Binding-site contacts:
Ligand atom N1 contacts residue ASP120 of chain 1.B at 2.8 Å (salt-bridge).
Ligand atom O2' contacts residue VAL30 of chain 1.B at 2.8 Å (h-bond).
Ligand atom O2G contacts residue MG1 of chain 1.I at 2.1 Å.
Ligand atom O6 contacts residue ASN117 of chain 1.B at 3.3 Å (h-bond).
Ligand atom C3' contacts residue ASP31 of chain 1.B at 3.5 Å.
Ligand atom O1A contacts residue SER18 of chain 1.B at 3.4 Å (h-bond).
Ligand atom N7 contacts residue ASN117 of chain 1.B at 3.1 Å (h-bond).
Ligand atom O2G contacts residue PRO35 of chain 1.B at 3.4 Å (h-bond).
Ligand atom O3G contacts residue ASP13 of chain 1.B at 2.7 Å (salt-bridge).
Ligand atom O3G contacts residue PRO35 of chain 1.B at 3.3 Å.
Ligand atom O1B contacts residue LYS17 of chain 1.B at 2.8 Å (salt-bridge).
Ligand atom O4' contacts residue LYS118 of chain 1.B at 3.2 Å (salt-bridge).
Ligand atom C8 contacts residue ALA19 of chain 1.B at 3.5 Å (hydrophobic).
Ligand atom O1A contacts residue GLY16 of chain 1.B at 3.4 Å.
Ligand atom O1B contacts residue GLY14 of chain 1.B at 3.5 Å (h-bond).
Ligand atom O3' contacts residue ASP31 of chain 1.B at 2.7 Å (salt-bridge).
Ligand atom O2B contacts residue LYS17 of chain 1.B at 3.6 Å (salt-bridge).
Ligand atom O6 contacts residue LYS118 of chain 1.B at 3.4 Å.
Ligand atom N2 contacts residue ASP120 of chain 1.B at 2.9 Å (salt-bridge).
Ligand atom O1G contacts residue LYS17 of chain 1.B at 2.8 Å (salt-bridge).
Ligand atom C3B contacts residue GLY14 of chain 1.B at 3.4 Å.
Ligand atom O2B contacts residue SER18 of chain 1.B at 2.9 Å (h-bond).
Ligand atom PG contacts residue MG1 of chain 1.I at 3.3 Å.
Ligand atom O1B contacts residue VAL15 of chain 1.B at 3.3 Å (h-bond).
Ligand atom C6 contacts residue ASP120 of chain 1.B at 3.5 Å.
Ligand atom PB contacts residue MG1 of chain 1.I at 3.3 Å.
Ligand atom O6 contacts residue LYS148 of chain 1.B at 3.5 Å (salt-bridge).
Ligand atom O6 contacts residue ALA147 of chain 1.B at 2.8 Å (h-bond).
Ligand atom O1G contacts residue GLY14 of chain 1.B at 3.6 Å (h-bond).
Ligand atom O3A contacts residue GLY16 of chain 1.B at 3.1 Å (h-bond).
Ligand atom O1A contacts residue ALA19 of chain 1.B at 2.7 Å (h-bond).
Ligand atom O1B contacts residue GLY16 of chain 1.B at 3.1 Å (h-bond).
Ligand atom N2 contacts residue LEU121 of chain 1.B at 3.5 Å.
Ligand atom O1G contacts residue ASP13 of chain 1.B at 3.4 Å (salt-bridge).
Ligand atom O6 contacts residue ASP120 of chain 1.B at 3.5 Å (salt-bridge).
Ligand atom O2B contacts residue MG1 of chain 1.I at 2.1 Å.
Ligand atom C3B contacts residue MG1 of chain 1.I at 3.5 Å.
Ligand atom O2' contacts residue ASP31 of chain 1.B at 3.2 Å (salt-bridge).
Ligand atom O6 contacts residue SER146 of chain 1.B at 3.4 Å.
Ligand atom O2' contacts residue PHE29 of chain 1.B at 3.3 Å.

The protein below binds the small molecule below.
Small molecule (SMILES): Nc1nc2c(ncn2[C@@H]2O[C@H](CO[P](=O)(O)O[P](=O)(O)CP(=O)(O)O)[C@@H](O)[C@H]2O)c(=O)[nH]1

Sequence of chain 1.B:
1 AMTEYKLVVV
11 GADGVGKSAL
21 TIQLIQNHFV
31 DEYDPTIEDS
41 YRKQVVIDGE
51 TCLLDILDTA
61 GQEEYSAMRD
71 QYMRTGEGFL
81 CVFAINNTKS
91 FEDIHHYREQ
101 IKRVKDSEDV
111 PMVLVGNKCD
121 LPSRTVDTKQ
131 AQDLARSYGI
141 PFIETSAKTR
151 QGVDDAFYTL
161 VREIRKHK